Sequence of chain 1.B:
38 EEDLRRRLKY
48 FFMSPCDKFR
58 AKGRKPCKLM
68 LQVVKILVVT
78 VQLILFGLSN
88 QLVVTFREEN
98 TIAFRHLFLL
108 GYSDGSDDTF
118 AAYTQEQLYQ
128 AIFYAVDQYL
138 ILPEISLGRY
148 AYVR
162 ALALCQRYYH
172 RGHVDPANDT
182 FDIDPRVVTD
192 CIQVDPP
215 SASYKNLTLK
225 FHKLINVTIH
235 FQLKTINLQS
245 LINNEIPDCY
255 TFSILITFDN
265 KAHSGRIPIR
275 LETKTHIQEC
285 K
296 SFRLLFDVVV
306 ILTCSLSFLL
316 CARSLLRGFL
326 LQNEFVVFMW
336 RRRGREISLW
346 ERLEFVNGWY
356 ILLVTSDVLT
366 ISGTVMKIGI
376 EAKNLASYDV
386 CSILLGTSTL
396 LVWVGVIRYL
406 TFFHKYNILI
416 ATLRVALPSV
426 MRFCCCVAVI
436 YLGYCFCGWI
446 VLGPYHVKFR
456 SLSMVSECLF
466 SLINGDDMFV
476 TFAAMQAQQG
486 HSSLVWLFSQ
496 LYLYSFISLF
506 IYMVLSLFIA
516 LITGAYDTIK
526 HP

Binding-site contacts:
Ligand atom C6 contacts residue VAL188 of chain 1.B at 4.5 Å (hydrophobic).
Ligand atom C8 contacts residue LEU259 of chain 1.B at 4.2 Å (hydrophobic).
Ligand atom C8 contacts residue VAL188 of chain 1.B at 3.8 Å (hydrophobic).
Ligand atom C1 contacts residue ILE229 of chain 1.B at 4.2 Å (hydrophobic).
Ligand atom C5 contacts residue ILE229 of chain 1.B at 4.3 Å (hydrophobic).
Ligand atom C6 contacts residue ILE229 of chain 1.B at 4.0 Å (hydrophobic).
Ligand atom O5 contacts residue ASN230 of chain 1.B at 2.3 Å (h-bond).
Ligand atom C7 contacts residue ASN230 of chain 1.B at 3.7 Å.
Ligand atom N2 contacts residue ASN230 of chain 1.B at 2.8 Å (h-bond).
Ligand atom O7 contacts residue ASN230 of chain 1.B at 4.1 Å.
Ligand atom O6 contacts residue VAL188 of chain 1.B at 3.6 Å.
Ligand atom O5 contacts residue ARG168 of chain 1.B at 4.1 Å.
Ligand atom C1 contacts residue ASN230 of chain 1.B at 1.4 Å.
Ligand atom C8 contacts residue THR261 of chain 1.B at 3.9 Å.
Ligand atom C1 contacts residue ARG168 of chain 1.B at 4.0 Å.
Ligand atom O6 contacts residue ARG168 of chain 1.B at 4.3 Å.
Ligand atom C3 contacts residue ASN230 of chain 1.B at 3.7 Å.
Ligand atom O6 contacts residue ILE229 of chain 1.B at 3.3 Å.
Ligand atom C8 contacts residue THR232 of chain 1.B at 4.0 Å.
Ligand atom C5 contacts residue ASN230 of chain 1.B at 3.6 Å.
Ligand atom C2 contacts residue ASN230 of chain 1.B at 2.3 Å.
Ligand atom C4 contacts residue ASN230 of chain 1.B at 4.1 Å.
Ligand atom N2 contacts residue THR232 of chain 1.B at 4.3 Å.
Ligand atom O5 contacts residue ILE229 of chain 1.B at 3.4 Å.
Ligand atom C5 contacts residue ARG168 of chain 1.B at 3.8 Å.

The protein below binds the small molecule below.
Small molecule (SMILES): CC(=O)N[C@H]1[C@H](O[C@H]2[C@H](O)[C@@H](NC(C)=O)CO[C@@H]2CO)O[C@H](CO)[C@@H](O)[C@@H]1O